This small molecule binds to this protein.
Small molecule (SMILES): Nc1ncnc2c1ncn2[C@@H]1O[C@H](COP(=O)(O)OP(=O)(O)OP(O)(O)=S)[C@@H](O)[C@H]1O

Binding-site contacts:
Ligand atom PB contacts residue MG1 of chain 1.N at 3.4 Å.
Ligand atom C4 contacts residue ILE514 of chain 1.A at 3.5 Å (hydrophobic).
Ligand atom O3' contacts residue ALA303 of chain 1.A at 3.4 Å.
Ligand atom O3' contacts residue THR299 of chain 1.A at 3.1 Å (h-bond).
Ligand atom O3B contacts residue LYS359 of chain 1.A at 3.2 Å (salt-bridge).
Ligand atom C8 contacts residue GLY358 of chain 1.A at 3.5 Å.
Ligand atom N6 contacts residue VAL310 of chain 1.A at 3.6 Å.
Ligand atom O2G contacts residue ARG157 of chain 1.B at 3.2 Å (salt-bridge).
Ligand atom PG contacts residue ARG128 of chain 1.B at 3.5 Å.
Ligand atom S1G contacts residue ARG157 of chain 1.B at 3.2 Å (salt-bridge).
Ligand atom N3 contacts residue ILE514 of chain 1.A at 3.5 Å.
Ligand atom N1 contacts residue CYS311 of chain 1.A at 3.4 Å (h-bond).
Ligand atom O2A contacts residue LYS359 of chain 1.A at 3.6 Å (salt-bridge).
Ligand atom N7 contacts residue ILE357 of chain 1.A at 3.0 Å.
Ligand atom O2B contacts residue GLY358 of chain 1.A at 2.6 Å (h-bond).
Ligand atom N6 contacts residue ILE357 of chain 1.A at 3.3 Å (h-bond).
Ligand atom C5' contacts residue ARG515 of chain 1.A at 3.4 Å.
Ligand atom O2A contacts residue THR361 of chain 1.A at 3.3 Å (h-bond).
Ligand atom O2A contacts residue GLY358 of chain 1.A at 3.1 Å.
Ligand atom O1B contacts residue MG1 of chain 1.N at 2.4 Å.
Ligand atom O2' contacts residue ALA303 of chain 1.A at 3.5 Å.
Ligand atom O2G contacts residue MG1 of chain 1.N at 2.0 Å.
Ligand atom O2A contacts residue THR360 of chain 1.A at 3.5 Å (h-bond).
Ligand atom O4' contacts residue ARG515 of chain 1.A at 3.6 Å.
Ligand atom O2G contacts residue ARG128 of chain 1.B at 3.4 Å (salt-bridge).
Ligand atom O3G contacts residue ARG128 of chain 1.B at 2.9 Å (salt-bridge).
Ligand atom S1G contacts residue ARG515 of chain 1.A at 2.6 Å (salt-bridge).
Ligand atom O1B contacts residue THR360 of chain 1.A at 3.0 Å (h-bond).
Ligand atom PG contacts residue MG1 of chain 1.N at 3.4 Å.
Ligand atom O2B contacts residue LYS359 of chain 1.A at 2.8 Å (salt-bridge).
Ligand atom O2' contacts residue THR299 of chain 1.A at 2.9 Å (h-bond).
Ligand atom PG contacts residue ARG515 of chain 1.A at 3.5 Å.
Ligand atom N6 contacts residue CYS311 of chain 1.A at 2.8 Å (h-bond).
Ligand atom O2B contacts residue ILE357 of chain 1.A at 3.1 Å (h-bond).
Ligand atom O3A contacts residue ARG515 of chain 1.A at 3.3 Å (salt-bridge).
Ligand atom O1A contacts residue GLU132 of chain 1.B at 3.2 Å (salt-bridge).
Ligand atom O3G contacts residue ASN456 of chain 1.A at 2.8 Å (h-bond).
Ligand atom O3G contacts residue LYS359 of chain 1.A at 3.5 Å (salt-bridge).
Ligand atom O3B contacts residue GLY356 of chain 1.A at 3.0 Å (h-bond).
Ligand atom N7 contacts residue GLY358 of chain 1.A at 3.0 Å (h-bond).

Sequence of chain 1.B:
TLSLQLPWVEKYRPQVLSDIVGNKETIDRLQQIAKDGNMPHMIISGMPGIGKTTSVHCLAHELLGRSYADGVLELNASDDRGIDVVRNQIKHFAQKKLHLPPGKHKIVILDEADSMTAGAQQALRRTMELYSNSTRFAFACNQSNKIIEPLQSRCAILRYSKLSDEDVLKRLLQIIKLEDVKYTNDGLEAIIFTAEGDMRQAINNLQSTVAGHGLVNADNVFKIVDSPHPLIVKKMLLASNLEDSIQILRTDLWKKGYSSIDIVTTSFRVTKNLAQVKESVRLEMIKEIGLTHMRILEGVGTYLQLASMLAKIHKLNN

Sequence of chain 1.A:
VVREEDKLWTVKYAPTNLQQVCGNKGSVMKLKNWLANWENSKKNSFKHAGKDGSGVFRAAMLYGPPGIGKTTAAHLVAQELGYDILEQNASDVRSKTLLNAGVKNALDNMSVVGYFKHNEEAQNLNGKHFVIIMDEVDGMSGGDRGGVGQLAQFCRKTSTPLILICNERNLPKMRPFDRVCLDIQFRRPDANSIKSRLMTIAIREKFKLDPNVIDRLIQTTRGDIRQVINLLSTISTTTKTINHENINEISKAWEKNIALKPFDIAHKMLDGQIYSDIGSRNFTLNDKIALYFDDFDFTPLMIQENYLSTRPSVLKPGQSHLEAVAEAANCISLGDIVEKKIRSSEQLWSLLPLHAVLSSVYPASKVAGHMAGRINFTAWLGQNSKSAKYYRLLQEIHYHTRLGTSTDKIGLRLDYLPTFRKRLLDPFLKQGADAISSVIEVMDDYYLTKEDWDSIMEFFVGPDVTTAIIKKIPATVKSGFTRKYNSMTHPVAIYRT